Sequence of chain 1.A:
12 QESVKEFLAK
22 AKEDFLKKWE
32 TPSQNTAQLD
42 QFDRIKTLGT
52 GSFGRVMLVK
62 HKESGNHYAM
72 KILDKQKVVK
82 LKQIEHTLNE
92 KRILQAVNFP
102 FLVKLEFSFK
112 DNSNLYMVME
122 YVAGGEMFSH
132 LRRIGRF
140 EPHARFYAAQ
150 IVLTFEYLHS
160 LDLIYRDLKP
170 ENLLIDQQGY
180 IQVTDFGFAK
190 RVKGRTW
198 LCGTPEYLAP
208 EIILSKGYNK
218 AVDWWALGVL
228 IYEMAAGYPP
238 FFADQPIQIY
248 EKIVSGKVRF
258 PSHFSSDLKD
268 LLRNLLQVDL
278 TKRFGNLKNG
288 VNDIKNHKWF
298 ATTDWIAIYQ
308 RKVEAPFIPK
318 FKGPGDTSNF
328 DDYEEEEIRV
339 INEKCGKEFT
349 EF

Sequence of chain 1.B:
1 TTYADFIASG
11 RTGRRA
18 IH

Binding-site contacts:
Ligand atom C1' contacts residue ANP1 of chain 1.G at 0.3 Å.
Ligand atom C2' contacts residue ANP1 of chain 1.G at 0.2 Å.
Ligand atom N3 contacts residue ANP1 of chain 1.G at 0.2 Å (h-bond).
Ligand atom N1 contacts residue VAL123 of chain 1.A at 3.1 Å (h-bond).
Ligand atom N6 contacts residue ANP1 of chain 1.G at 0.3 Å (h-bond).
Ligand atom C6 contacts residue ANP1 of chain 1.G at 0.1 Å.
Ligand atom C5' contacts residue ANP1 of chain 1.G at 0.3 Å.
Ligand atom O5' contacts residue ANP1 of chain 1.G at 0.4 Å (h-bond).
Ligand atom N1 contacts residue ANP1 of chain 1.G at 0.3 Å (h-bond).
Ligand atom O2A contacts residue ASP184 of chain 1.A at 3.0 Å (salt-bridge).
Ligand atom O1B contacts residue MG1 of chain 1.E at 2.1 Å.
Ligand atom PB contacts residue ANP1 of chain 1.G at 0.5 Å.
Ligand atom O1B contacts residue LYS72 of chain 1.A at 2.9 Å (salt-bridge).
Ligand atom O3A contacts residue LYS72 of chain 1.A at 3.1 Å (salt-bridge).
Ligand atom C4' contacts residue ANP1 of chain 1.G at 0.3 Å.
Ligand atom N3B contacts residue MG1 of chain 1.F at 2.3 Å.
Ligand atom N7 contacts residue THR183 of chain 1.A at 2.9 Å (h-bond).
Ligand atom O4' contacts residue ANP1 of chain 1.G at 0.3 Å (h-bond).
Ligand atom O2' contacts residue ANP1 of chain 1.G at 0.3 Å (h-bond).
Ligand atom C4 contacts residue ANP1 of chain 1.G at 0.1 Å.
Ligand atom PA contacts residue ANP1 of chain 1.G at 0.6 Å.
Ligand atom O2B contacts residue ANP1 of chain 1.G at 0.8 Å (h-bond).
Ligand atom N3B contacts residue ANP1 of chain 1.G at 0.7 Å (h-bond).
Ligand atom C8 contacts residue ANP1 of chain 1.G at 0.5 Å.
Ligand atom N6 contacts residue GLU121 of chain 1.A at 2.7 Å (salt-bridge).
Ligand atom O2A contacts residue ASN171 of chain 1.A at 3.0 Å (h-bond).
Ligand atom O2A contacts residue ANP1 of chain 1.G at 0.3 Å (h-bond).
Ligand atom C3' contacts residue ANP1 of chain 1.G at 0.3 Å.
Ligand atom O3' contacts residue ANP1 of chain 1.G at 0.4 Å (h-bond).
Ligand atom O3' contacts residue GLU170 of chain 1.A at 2.7 Å (salt-bridge).
Ligand atom N7 contacts residue ANP1 of chain 1.G at 0.5 Å (h-bond).
Ligand atom O3A contacts residue ANP1 of chain 1.G at 0.8 Å (h-bond).
Ligand atom O1A contacts residue ANP1 of chain 1.G at 0.8 Å (h-bond).
Ligand atom O1B contacts residue ANP1 of chain 1.G at 0.3 Å (h-bond).
Ligand atom O2A contacts residue MG1 of chain 1.F at 2.1 Å.
Ligand atom C2 contacts residue ANP1 of chain 1.G at 0.4 Å.
Ligand atom N9 contacts residue ANP1 of chain 1.G at 0.3 Å (h-bond).
Ligand atom O1B contacts residue ASP184 of chain 1.A at 3.0 Å (salt-bridge).
Ligand atom O2' contacts residue GLU127 of chain 1.A at 2.6 Å (salt-bridge).
Ligand atom C5 contacts residue ANP1 of chain 1.G at 0.2 Å.

The small molecule below binds the protein below.
Small molecule (SMILES): Nc1ncnc2c1ncn2[C@@H]1O[C@H](CO[P](=O)(O)O[P](=O)(O)NP(=O)(O)O)[C@@H](O)[C@H]1O